Binding-site contacts:
Ligand atom O5 contacts residue ASN611 of chain 1.A at 2.2 Å (h-bond).
Ligand atom O7 contacts residue GLN610 of chain 1.A at 3.7 Å.
Ligand atom C6 contacts residue LYS614 of chain 1.A at 3.6 Å.
Ligand atom C2 contacts residue ASN611 of chain 1.A at 2.5 Å.
Ligand atom C5 contacts residue ASN611 of chain 1.A at 3.5 Å.
Ligand atom C8 contacts residue GLN610 of chain 1.A at 3.6 Å.
Ligand atom C5 contacts residue LYS614 of chain 1.A at 4.1 Å.
Ligand atom C7 contacts residue GLN610 of chain 1.A at 4.0 Å.
Ligand atom O7 contacts residue MET609 of chain 1.A at 4.0 Å.
Ligand atom C3 contacts residue ASN611 of chain 1.A at 3.8 Å.
Ligand atom O5 contacts residue LYS614 of chain 1.A at 3.6 Å (salt-bridge).
Ligand atom N2 contacts residue ASN611 of chain 1.A at 3.1 Å (h-bond).
Ligand atom O7 contacts residue ASN611 of chain 1.A at 3.2 Å (h-bond).
Ligand atom C1 contacts residue LYS614 of chain 1.A at 4.5 Å.
Ligand atom C4 contacts residue ASN611 of chain 1.A at 4.1 Å.
Ligand atom C1 contacts residue ASN611 of chain 1.A at 1.4 Å.
Ligand atom C7 contacts residue ASN611 of chain 1.A at 3.4 Å.
Ligand atom O6 contacts residue LYS614 of chain 1.A at 3.1 Å (salt-bridge).

The protein below binds the small molecule below.
Small molecule (SMILES): CC(=O)N[C@@H]1[C@@H](O)[C@H](O)[C@@H](CO)O[C@H]1O

Sequence of chain 1.A:
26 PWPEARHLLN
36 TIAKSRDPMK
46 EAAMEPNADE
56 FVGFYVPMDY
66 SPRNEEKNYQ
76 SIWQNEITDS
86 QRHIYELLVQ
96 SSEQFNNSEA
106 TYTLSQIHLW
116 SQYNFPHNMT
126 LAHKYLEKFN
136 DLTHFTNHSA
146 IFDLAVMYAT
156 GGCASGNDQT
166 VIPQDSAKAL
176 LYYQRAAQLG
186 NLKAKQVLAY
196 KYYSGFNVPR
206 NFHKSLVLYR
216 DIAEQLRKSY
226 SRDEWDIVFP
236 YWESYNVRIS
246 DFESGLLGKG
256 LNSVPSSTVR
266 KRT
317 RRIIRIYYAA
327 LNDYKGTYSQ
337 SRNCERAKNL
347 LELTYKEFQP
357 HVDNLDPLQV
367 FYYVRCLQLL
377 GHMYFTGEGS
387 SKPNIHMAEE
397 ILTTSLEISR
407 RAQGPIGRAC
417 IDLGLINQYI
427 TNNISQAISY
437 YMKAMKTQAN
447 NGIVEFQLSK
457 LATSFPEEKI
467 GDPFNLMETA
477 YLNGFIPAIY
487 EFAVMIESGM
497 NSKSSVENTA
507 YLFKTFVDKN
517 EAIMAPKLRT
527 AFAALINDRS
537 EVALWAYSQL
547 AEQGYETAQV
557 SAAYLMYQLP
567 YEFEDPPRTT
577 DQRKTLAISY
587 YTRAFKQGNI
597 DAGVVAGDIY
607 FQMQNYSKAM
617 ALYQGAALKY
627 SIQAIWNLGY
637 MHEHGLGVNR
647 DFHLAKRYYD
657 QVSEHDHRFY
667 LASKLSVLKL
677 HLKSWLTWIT